Binding-site contacts:
Ligand atom O2 contacts residue ASP212 of chain 1.F at 3.9 Å.
Ligand atom O4 contacts residue THR244 of chain 1.F at 3.7 Å.
Ligand atom O4 contacts residue ARG87 of chain 1.F at 4.2 Å.
Ligand atom O3 contacts residue ALA209 of chain 1.F at 3.2 Å.
Ligand atom C1 contacts residue ALA209 of chain 1.F at 3.5 Å (hydrophobic).
Ligand atom O4 contacts residue Y3Z1 of chain 1.NA at 3.6 Å.
Ligand atom O3 contacts residue GLY211 of chain 1.F at 2.9 Å (h-bond).
Ligand atom O1 contacts residue MG1 of chain 1.LA at 2.4 Å.
Ligand atom C2 contacts residue LYS186 of chain 1.F at 3.5 Å.
Ligand atom C2 contacts residue MG1 of chain 1.LA at 2.9 Å.
Ligand atom O3 contacts residue THR244 of chain 1.F at 2.7 Å (h-bond).
Ligand atom O3 contacts residue ASP212 of chain 1.F at 3.9 Å.
Ligand atom O4 contacts residue MET207 of chain 1.F at 4.1 Å.
Ligand atom O1 contacts residue ASP212 of chain 1.F at 2.8 Å (salt-bridge).
Ligand atom O2 contacts residue MG1 of chain 1.LA at 1.9 Å.
Ligand atom O1 contacts residue Y3Z1 of chain 1.NA at 3.6 Å.
Ligand atom O4 contacts residue MG1 of chain 1.LA at 4.0 Å.
Ligand atom C2 contacts residue GLU188 of chain 1.F at 3.6 Å.
Ligand atom O3 contacts residue MG1 of chain 1.LA at 4.2 Å.
Ligand atom O1 contacts residue GLU188 of chain 1.F at 2.8 Å (salt-bridge).
Ligand atom O4 contacts residue LYS186 of chain 1.F at 3.5 Å (salt-bridge).
Ligand atom C1 contacts residue GLU188 of chain 1.F at 3.5 Å.
Ligand atom O1 contacts residue ALA209 of chain 1.F at 3.9 Å.
Ligand atom C2 contacts residue THR244 of chain 1.F at 4.0 Å.
Ligand atom O2 contacts residue GLU188 of chain 1.F at 3.2 Å (salt-bridge).
Ligand atom O2 contacts residue LYS186 of chain 1.F at 2.8 Å (salt-bridge).
Ligand atom O4 contacts residue ALA209 of chain 1.F at 3.9 Å.
Ligand atom O2 contacts residue Y3Z1 of chain 1.NA at 3.3 Å (h-bond).
Ligand atom O3 contacts residue Y3Z1 of chain 1.NA at 4.0 Å.
Ligand atom C1 contacts residue Y3Z1 of chain 1.NA at 3.5 Å.
Ligand atom O2 contacts residue K1 of chain 1.MA at 3.8 Å.
Ligand atom O3 contacts residue ARG210 of chain 1.F at 3.5 Å (salt-bridge).
Ligand atom C1 contacts residue THR244 of chain 1.F at 3.6 Å.
Ligand atom C1 contacts residue MG1 of chain 1.LA at 3.0 Å.
Ligand atom O4 contacts residue MET276 of chain 1.F at 4.4 Å.
Ligand atom C1 contacts residue GLY211 of chain 1.F at 3.8 Å.
Ligand atom C1 contacts residue ASP212 of chain 1.F at 3.8 Å.
Ligand atom C2 contacts residue Y3Z1 of chain 1.NA at 3.2 Å.
Ligand atom O1 contacts residue GLY211 of chain 1.F at 3.9 Å.
Ligand atom C2 contacts residue ALA209 of chain 1.F at 3.8 Å (hydrophobic).

The small molecule below binds the protein below.
Small molecule (SMILES): O=C([O-])C(=O)[O-]

Sequence of chain 1.F:
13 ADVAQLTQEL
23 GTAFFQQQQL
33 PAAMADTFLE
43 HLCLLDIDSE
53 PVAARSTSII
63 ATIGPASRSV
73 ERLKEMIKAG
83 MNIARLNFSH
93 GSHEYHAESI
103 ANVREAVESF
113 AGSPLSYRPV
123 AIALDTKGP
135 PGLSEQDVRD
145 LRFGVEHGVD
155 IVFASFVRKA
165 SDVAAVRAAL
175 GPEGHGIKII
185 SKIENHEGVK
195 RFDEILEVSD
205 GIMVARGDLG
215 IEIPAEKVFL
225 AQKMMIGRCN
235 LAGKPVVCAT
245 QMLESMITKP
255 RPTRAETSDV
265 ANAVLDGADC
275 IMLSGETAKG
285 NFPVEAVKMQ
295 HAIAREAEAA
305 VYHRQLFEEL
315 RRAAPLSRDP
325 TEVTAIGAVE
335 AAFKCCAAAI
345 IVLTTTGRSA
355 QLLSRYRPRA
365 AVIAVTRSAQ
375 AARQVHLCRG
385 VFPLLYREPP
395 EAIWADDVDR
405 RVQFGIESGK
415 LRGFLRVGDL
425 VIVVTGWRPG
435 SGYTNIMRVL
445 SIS